Binding-site contacts:
Ligand atom CE contacts residue PHE101 of chain 1.A at 4.0 Å (hydrophobic).
Ligand atom OXT contacts residue TYR136 of chain 1.A at 3.5 Å.
Ligand atom SD contacts residue ASP138 of chain 1.A at 3.8 Å.
Ligand atom C contacts residue ALA139 of chain 1.A at 4.1 Å (hydrophobic).
Ligand atom N contacts residue TYR136 of chain 1.A at 2.9 Å (h-bond).
Ligand atom CG contacts residue ASP165 of chain 1.A at 4.1 Å.
Ligand atom CE contacts residue MET103 of chain 1.A at 4.1 Å (hydrophobic).
Ligand atom CA contacts residue TYR136 of chain 1.A at 3.4 Å (hydrophobic).
Ligand atom C contacts residue ASP138 of chain 1.A at 4.0 Å.
Ligand atom C contacts residue TYR136 of chain 1.A at 3.7 Å (hydrophobic).
Ligand atom OXT contacts residue ALA139 of chain 1.A at 3.0 Å (h-bond).
Ligand atom CG contacts residue ASP138 of chain 1.A at 3.3 Å.
Ligand atom CA contacts residue ASP138 of chain 1.A at 3.8 Å.
Ligand atom CA contacts residue TRP120 of chain 1.A at 3.6 Å (hydrophobic).
Ligand atom O contacts residue TRP120 of chain 1.A at 3.0 Å (h-bond).
Ligand atom OXT contacts residue ASP138 of chain 1.A at 3.4 Å (salt-bridge).
Ligand atom C contacts residue TRP120 of chain 1.A at 3.6 Å (hydrophobic).
Ligand atom CA contacts residue ASP165 of chain 1.A at 3.8 Å.
Ligand atom CB contacts residue ASP138 of chain 1.A at 4.1 Å.
Ligand atom CB contacts residue ASP165 of chain 1.A at 3.9 Å.
Ligand atom SD contacts residue ALA139 of chain 1.A at 3.8 Å.
Ligand atom N contacts residue ASP138 of chain 1.A at 2.8 Å (salt-bridge).
Ligand atom C contacts residue TYR113 of chain 1.A at 3.7 Å (hydrophobic).
Ligand atom N contacts residue ILE145 of chain 1.A at 4.1 Å.
Ligand atom CE contacts residue MET109 of chain 1.A at 4.1 Å (hydrophobic).
Ligand atom CG contacts residue MET103 of chain 1.A at 3.9 Å (hydrophobic).
Ligand atom C contacts residue ARG118 of chain 1.A at 3.7 Å.
Ligand atom CB contacts residue TYR113 of chain 1.A at 3.8 Å (hydrophobic).
Ligand atom O contacts residue ARG118 of chain 1.A at 2.9 Å (salt-bridge).
Ligand atom CB contacts residue TYR93 of chain 1.A at 3.6 Å (hydrophobic).
Ligand atom CB contacts residue MET103 of chain 1.A at 4.2 Å (hydrophobic).
Ligand atom SD contacts residue TYR113 of chain 1.A at 4.1 Å.
Ligand atom CE contacts residue TYR113 of chain 1.A at 3.5 Å (hydrophobic).
Ligand atom N contacts residue ASP165 of chain 1.A at 2.8 Å (salt-bridge).
Ligand atom CA contacts residue TYR93 of chain 1.A at 3.4 Å (hydrophobic).
Ligand atom O contacts residue TYR113 of chain 1.A at 2.7 Å (h-bond).
Ligand atom SD contacts residue ALA140 of chain 1.A at 3.6 Å (h-bond).
Ligand atom OXT contacts residue ARG118 of chain 1.A at 3.0 Å (salt-bridge).
Ligand atom N contacts residue TYR93 of chain 1.A at 3.5 Å (h-bond).
Ligand atom CA contacts residue TYR113 of chain 1.A at 4.1 Å (hydrophobic).

Sequence of chain 1.A:
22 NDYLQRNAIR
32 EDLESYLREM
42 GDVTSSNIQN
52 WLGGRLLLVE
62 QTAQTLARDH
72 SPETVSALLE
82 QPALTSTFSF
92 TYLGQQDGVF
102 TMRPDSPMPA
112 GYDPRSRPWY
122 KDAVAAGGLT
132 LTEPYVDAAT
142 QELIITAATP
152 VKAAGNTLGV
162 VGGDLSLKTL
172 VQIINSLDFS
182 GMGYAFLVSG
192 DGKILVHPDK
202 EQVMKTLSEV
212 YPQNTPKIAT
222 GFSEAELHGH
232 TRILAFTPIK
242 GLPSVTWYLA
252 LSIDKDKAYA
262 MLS

This protein binds this small molecule.
Small molecule (SMILES): CSCC[C@H](N)C(=O)O